Sequence of chain 1.A:
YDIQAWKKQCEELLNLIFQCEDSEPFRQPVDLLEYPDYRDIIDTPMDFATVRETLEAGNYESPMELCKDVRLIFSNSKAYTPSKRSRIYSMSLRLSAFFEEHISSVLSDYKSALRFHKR

The protein below binds the small molecule below.
Small molecule (SMILES): Cc1cc(F)cc(S(N)(=O)=O)c1

Binding-site contacts:
Ligand atom C3 contacts residue CYS44 of chain 1.A at 3.6 Å (hydrophobic).
Ligand atom C2 contacts residue PHE122 of chain 1.A at 3.5 Å (hydrophobic).
Ligand atom C4 contacts residue PHE122 of chain 1.A at 3.5 Å (hydrophobic).
Ligand atom C2 contacts residue CYS44 of chain 1.A at 3.7 Å (hydrophobic).
Ligand atom C3 contacts residue PHE122 of chain 1.A at 3.5 Å (hydrophobic).
Ligand atom F contacts residue PHE122 of chain 1.A at 3.5 Å.
Ligand atom F contacts residue LEU40 of chain 1.A at 3.3 Å.
Ligand atom C4 contacts residue LEU40 of chain 1.A at 4.1 Å (hydrophobic).
Ligand atom C contacts residue PHE122 of chain 1.A at 3.9 Å (hydrophobic).
Ligand atom C3 contacts residue LEU40 of chain 1.A at 4.2 Å (hydrophobic).
Ligand atom F contacts residue CYS44 of chain 1.A at 2.8 Å.
Ligand atom S contacts residue PHE122 of chain 1.A at 4.5 Å.
Ligand atom C4 contacts residue CYS44 of chain 1.A at 4.5 Å (hydrophobic).
Ligand atom C6 contacts residue PHE122 of chain 1.A at 3.6 Å (hydrophobic).
Ligand atom O1 contacts residue LEU40 of chain 1.A at 3.7 Å.
Ligand atom C1 contacts residue PHE122 of chain 1.A at 3.5 Å (hydrophobic).
Ligand atom C5 contacts residue PHE122 of chain 1.A at 3.6 Å (hydrophobic).
Ligand atom O contacts residue PHE122 of chain 1.A at 4.0 Å.
Ligand atom F contacts residue ILE41 of chain 1.A at 4.1 Å.